A protein and the small-molecule ligand that binds it are described below.
Small molecule (SMILES): CC(=O)N[C@@H]1[C@@H](O)[C@H](O)[C@@H](CO)O[C@H]1O

Binding-site contacts:
Ligand atom C5 contacts residue ASN306 of chain 2.A at 3.7 Å.
Ligand atom O5 contacts residue ILE327 of chain 2.A at 3.4 Å.
Ligand atom O5 contacts residue ASN306 of chain 2.A at 2.4 Å (h-bond).
Ligand atom C1 contacts residue ILE327 of chain 2.A at 4.3 Å (hydrophobic).
Ligand atom C6 contacts residue ILE327 of chain 2.A at 4.0 Å (hydrophobic).
Ligand atom C7 contacts residue VAL445 of chain 2.A at 4.4 Å (hydrophobic).
Ligand atom N2 contacts residue ASN306 of chain 2.A at 2.8 Å (h-bond).
Ligand atom C2 contacts residue ASN306 of chain 2.A at 2.3 Å.
Ligand atom C1 contacts residue ASN306 of chain 2.A at 1.4 Å.
Ligand atom C8 contacts residue VAL445 of chain 2.A at 3.5 Å (hydrophobic).
Ligand atom C4 contacts residue ASN306 of chain 2.A at 4.1 Å.
Ligand atom C8 contacts residue ASN306 of chain 2.A at 4.4 Å.
Ligand atom C3 contacts residue ASN306 of chain 2.A at 3.6 Å.
Ligand atom C5 contacts residue ILE327 of chain 2.A at 4.2 Å (hydrophobic).
Ligand atom O7 contacts residue ASN306 of chain 2.A at 3.5 Å (h-bond).
Ligand atom C7 contacts residue ASN306 of chain 2.A at 3.3 Å.

Sequence of chain 2.A:
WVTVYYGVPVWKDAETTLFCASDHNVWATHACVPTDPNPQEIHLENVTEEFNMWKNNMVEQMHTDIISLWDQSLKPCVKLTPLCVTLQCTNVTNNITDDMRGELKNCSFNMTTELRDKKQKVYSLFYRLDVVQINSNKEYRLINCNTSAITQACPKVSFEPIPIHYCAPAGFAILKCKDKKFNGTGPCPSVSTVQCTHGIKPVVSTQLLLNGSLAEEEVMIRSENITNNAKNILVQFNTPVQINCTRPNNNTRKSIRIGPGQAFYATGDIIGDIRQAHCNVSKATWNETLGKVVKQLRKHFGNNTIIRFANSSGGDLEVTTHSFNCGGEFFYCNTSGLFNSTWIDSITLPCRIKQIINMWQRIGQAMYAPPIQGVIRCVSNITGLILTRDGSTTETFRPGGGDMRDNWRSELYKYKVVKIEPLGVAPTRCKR